A small-molecule ligand and the protein it binds are described below.
Small molecule (SMILES): CC[C@H](C)[C@H](NC(=O)[C@@H](NC(=O)[C@H](CC1=c2ccccc2=NC1)NC(C)=O)C(C)C)C(=O)N1CCC[C@H]1C(N)=O

Sequence of chain 2.A:
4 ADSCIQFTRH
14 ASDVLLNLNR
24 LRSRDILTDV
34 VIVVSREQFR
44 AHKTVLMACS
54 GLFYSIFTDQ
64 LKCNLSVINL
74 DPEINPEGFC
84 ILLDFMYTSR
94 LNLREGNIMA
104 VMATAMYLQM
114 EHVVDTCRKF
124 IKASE

Binding-site contacts:
Ligand atom O contacts residue PHE10 of chain 1.A at 3.4 Å.
Ligand atom C contacts residue PHE10 of chain 1.A at 3.7 Å (hydrophobic).
Ligand atom CA contacts residue PHE10 of chain 1.A at 4.0 Å (hydrophobic).
Ligand atom CZ3 contacts residue ILE8 of chain 1.A at 3.9 Å (hydrophobic).
Ligand atom CD1 contacts residue PHE10 of chain 1.A at 3.7 Å (hydrophobic).
Ligand atom CE3 contacts residue GLN9 of chain 1.A at 3.5 Å.
Ligand atom CD contacts residue CYS7 of chain 1.A at 3.3 Å (hydrophobic).
Ligand atom CE2 contacts residue PHE10 of chain 1.A at 3.4 Å (hydrophobic).
Ligand atom CE2 contacts residue HIS115 of chain 2.A at 3.9 Å.
Ligand atom CB contacts residue ARG93 of chain 2.A at 3.7 Å.
Ligand atom O contacts residue GLN9 of chain 1.A at 2.9 Å (h-bond).
Ligand atom CZ2 contacts residue HIS115 of chain 2.A at 3.7 Å.
Ligand atom CG contacts residue PHE10 of chain 1.A at 4.0 Å (hydrophobic).
Ligand atom CG2 contacts residue THR11 of chain 1.A at 3.9 Å.
Ligand atom CE2 contacts residue THR119 of chain 2.A at 3.7 Å.
Ligand atom CZ2 contacts residue PHE10 of chain 1.A at 3.9 Å (hydrophobic).
Ligand atom CE3 contacts residue ILE8 of chain 1.A at 3.5 Å (hydrophobic).
Ligand atom CA contacts residue GLN9 of chain 1.A at 3.9 Å.
Ligand atom CE3 contacts residue PHE10 of chain 1.A at 3.6 Å (hydrophobic).
Ligand atom CD1 contacts residue THR119 of chain 2.A at 3.9 Å.
Ligand atom O contacts residue THR11 of chain 1.A at 3.1 Å (h-bond).
Ligand atom CH2 contacts residue PHE10 of chain 1.A at 3.8 Å (hydrophobic).
Ligand atom N contacts residue GLN9 of chain 1.A at 2.8 Å (h-bond).
Ligand atom NE1 contacts residue PHE10 of chain 1.A at 3.4 Å.
Ligand atom CZ3 contacts residue LEU94 of chain 2.A at 3.9 Å (hydrophobic).
Ligand atom CG2 contacts residue GLN9 of chain 1.A at 3.7 Å.
Ligand atom CZ3 contacts residue PHE10 of chain 1.A at 3.7 Å (hydrophobic).
Ligand atom CZ3 contacts residue PHE88 of chain 2.A at 3.8 Å (hydrophobic).
Ligand atom CH2 contacts residue PHE88 of chain 2.A at 3.5 Å (hydrophobic).
Ligand atom CA contacts residue GLN9 of chain 1.A at 3.2 Å.
Ligand atom NE1 contacts residue THR119 of chain 2.A at 3.7 Å.
Ligand atom CZ2 contacts residue THR119 of chain 2.A at 3.8 Å.
Ligand atom NE1 contacts residue HIS115 of chain 2.A at 3.4 Å (h-bond).
Ligand atom CG contacts residue CYS7 of chain 1.A at 3.7 Å (hydrophobic).
Ligand atom CB contacts residue GLN9 of chain 1.A at 3.7 Å.
Ligand atom CG1 contacts residue THR11 of chain 1.A at 3.7 Å.
Ligand atom O contacts residue ILE8 of chain 1.A at 3.5 Å.
Ligand atom C contacts residue GLN9 of chain 1.A at 3.5 Å.
Ligand atom O contacts residue GLN9 of chain 1.A at 3.8 Å.
Ligand atom CD2 contacts residue PHE10 of chain 1.A at 3.7 Å (hydrophobic).

Sequence of chain 1.A:
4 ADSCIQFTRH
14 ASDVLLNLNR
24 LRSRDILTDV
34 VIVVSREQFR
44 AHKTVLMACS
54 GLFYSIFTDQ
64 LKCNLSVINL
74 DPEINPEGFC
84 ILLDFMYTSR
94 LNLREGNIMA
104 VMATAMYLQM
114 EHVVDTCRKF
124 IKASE